Sequence of chain 1.A:
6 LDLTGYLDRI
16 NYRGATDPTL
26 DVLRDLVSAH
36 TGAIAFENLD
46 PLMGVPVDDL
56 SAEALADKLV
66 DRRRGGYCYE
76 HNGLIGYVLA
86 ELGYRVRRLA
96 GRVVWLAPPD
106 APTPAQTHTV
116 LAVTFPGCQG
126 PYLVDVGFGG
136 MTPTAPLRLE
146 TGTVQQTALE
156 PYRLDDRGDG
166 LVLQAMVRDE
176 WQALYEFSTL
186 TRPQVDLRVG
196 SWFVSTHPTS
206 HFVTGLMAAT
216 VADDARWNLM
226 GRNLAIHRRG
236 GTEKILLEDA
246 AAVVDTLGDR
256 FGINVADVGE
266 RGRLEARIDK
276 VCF

The small molecule below binds the protein below.
Small molecule (SMILES): O=C(CCO)c1ccccc1

Binding-site contacts:
Ligand atom C4 contacts residue PHE133 of chain 1.A at 4.2 Å (hydrophobic).
Ligand atom C7 contacts residue PHE41 of chain 1.A at 4.4 Å (hydrophobic).
Ligand atom O contacts residue GLY132 of chain 1.A at 3.0 Å (h-bond).
Ligand atom C6 contacts residue VAL98 of chain 1.A at 4.3 Å (hydrophobic).
Ligand atom C2 contacts residue CYS73 of chain 1.A at 1.8 Å (hydrophobic).
Ligand atom C2 contacts residue THR112 of chain 1.A at 3.3 Å.
Ligand atom C5 contacts residue PHE133 of chain 1.A at 3.8 Å (hydrophobic).
Ligand atom C5 contacts residue PHE207 of chain 1.A at 4.2 Å (hydrophobic).
Ligand atom C contacts residue PHE41 of chain 1.A at 4.0 Å (hydrophobic).
Ligand atom C5 contacts residue VAL98 of chain 1.A at 3.7 Å (hydrophobic).
Ligand atom C1 contacts residue THR112 of chain 1.A at 3.3 Å.
Ligand atom C8 contacts residue GLY134 of chain 1.A at 3.6 Å.
Ligand atom C3 contacts residue PHE207 of chain 1.A at 3.5 Å (hydrophobic).
Ligand atom C4 contacts residue PHE207 of chain 1.A at 3.7 Å (hydrophobic).
Ligand atom C2 contacts residue TYR72 of chain 1.A at 3.8 Å (hydrophobic).
Ligand atom C3 contacts residue PHE133 of chain 1.A at 4.3 Å (hydrophobic).
Ligand atom C7 contacts residue PHE207 of chain 1.A at 4.4 Å (hydrophobic).
Ligand atom C8 contacts residue PHE41 of chain 1.A at 3.6 Å (hydrophobic).
Ligand atom C contacts residue HIS113 of chain 1.A at 4.3 Å.
Ligand atom C2 contacts residue TYR74 of chain 1.A at 3.7 Å (hydrophobic).
Ligand atom C8 contacts residue GLY132 of chain 1.A at 4.1 Å.
Ligand atom C1 contacts residue HIS113 of chain 1.A at 4.2 Å.
Ligand atom C1 contacts residue PHE207 of chain 1.A at 4.1 Å (hydrophobic).
Ligand atom C contacts residue CYS73 of chain 1.A at 3.5 Å (hydrophobic).
Ligand atom C contacts residue GLY132 of chain 1.A at 3.9 Å.
Ligand atom C7 contacts residue GLY134 of chain 1.A at 3.9 Å.
Ligand atom C contacts residue PHE207 of chain 1.A at 3.7 Å (hydrophobic).
Ligand atom C8 contacts residue PHE207 of chain 1.A at 3.9 Å (hydrophobic).
Ligand atom O contacts residue PHE207 of chain 1.A at 4.2 Å.
Ligand atom C3 contacts residue PHE41 of chain 1.A at 4.3 Å (hydrophobic).
Ligand atom C6 contacts residue PHE133 of chain 1.A at 3.6 Å (hydrophobic).
Ligand atom C8 contacts residue PHE133 of chain 1.A at 4.0 Å (hydrophobic).
Ligand atom C3 contacts residue GLY132 of chain 1.A at 4.4 Å.
Ligand atom C4 contacts residue VAL98 of chain 1.A at 3.9 Å (hydrophobic).
Ligand atom O contacts residue TYR72 of chain 1.A at 3.6 Å.
Ligand atom C1 contacts residue CYS73 of chain 1.A at 2.7 Å (hydrophobic).
Ligand atom C7 contacts residue PHE133 of chain 1.A at 3.9 Å (hydrophobic).
Ligand atom O contacts residue PHE41 of chain 1.A at 3.0 Å.
Ligand atom O contacts residue CYS73 of chain 1.A at 3.1 Å (h-bond).